This protein binds this small molecule.
Small molecule (SMILES): NC(=[NH2+])NCCC[C@H](N)C(=O)O

Binding-site contacts:
Ligand atom CD contacts residue THR175 of chain 1.E at 3.0 Å.
Ligand atom CZ contacts residue ARG164 of chain 1.E at 3.9 Å.
Ligand atom NE contacts residue ARG164 of chain 1.E at 4.4 Å.
Ligand atom OXT contacts residue ARG168 of chain 1.E at 4.1 Å.
Ligand atom O contacts residue MG1 of chain 1.BH at 3.1 Å.
Ligand atom CG contacts residue THR175 of chain 1.E at 3.9 Å.
Ligand atom NH1 contacts residue THR175 of chain 1.E at 4.3 Å.
Ligand atom C contacts residue MG1 of chain 1.BH at 4.3 Å.
Ligand atom NH1 contacts residue ARG164 of chain 1.E at 2.8 Å (salt-bridge).
Ligand atom NE contacts residue THR175 of chain 1.E at 3.0 Å (h-bond).
Ligand atom CZ contacts residue THR175 of chain 1.E at 4.1 Å.
Ligand atom O contacts residue MG1 of chain 1.QTA at 4.3 Å.

Sequence of chain 1.E:
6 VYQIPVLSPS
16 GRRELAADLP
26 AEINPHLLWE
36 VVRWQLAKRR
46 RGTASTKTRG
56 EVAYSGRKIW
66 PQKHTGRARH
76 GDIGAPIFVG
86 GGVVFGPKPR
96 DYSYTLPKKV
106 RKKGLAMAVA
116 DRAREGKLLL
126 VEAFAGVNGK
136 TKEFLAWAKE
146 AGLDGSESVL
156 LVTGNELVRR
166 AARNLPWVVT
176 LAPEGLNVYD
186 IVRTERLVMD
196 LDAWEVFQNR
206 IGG